Sequence of chain 24.A:
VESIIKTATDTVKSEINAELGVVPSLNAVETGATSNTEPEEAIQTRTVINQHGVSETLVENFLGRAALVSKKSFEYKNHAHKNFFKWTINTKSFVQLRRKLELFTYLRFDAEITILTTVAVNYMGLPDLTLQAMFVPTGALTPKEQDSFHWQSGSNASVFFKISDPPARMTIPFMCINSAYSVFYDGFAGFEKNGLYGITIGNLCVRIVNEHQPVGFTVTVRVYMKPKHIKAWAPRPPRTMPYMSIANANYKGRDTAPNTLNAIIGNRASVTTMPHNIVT

Binding-site contacts:
Ligand atom N1A contacts residue LEU220 of chain 24.A at 3.3 Å.
Ligand atom C6B contacts residue ILE95 of chain 24.A at 4.0 Å (hydrophobic).
Ligand atom CM6 contacts residue ILE119 of chain 24.A at 4.0 Å (hydrophobic).
Ligand atom O1A contacts residue LEU220 of chain 24.A at 3.4 Å.
Ligand atom C4 contacts residue TYR193 of chain 24.A at 3.9 Å (hydrophobic).
Ligand atom F3 contacts residue VAL24 of chain 24.C at 3.3 Å.
Ligand atom C5B contacts residue ILE119 of chain 24.A at 3.9 Å (hydrophobic).
Ligand atom O1 contacts residue THR97 of chain 24.A at 3.8 Å.
Ligand atom CM6 contacts residue ILE95 of chain 24.A at 3.9 Å (hydrophobic).
Ligand atom N1A contacts residue ILE119 of chain 24.A at 3.8 Å.
Ligand atom C3A contacts residue LEU220 of chain 24.A at 4.0 Å (hydrophobic).
Ligand atom C4 contacts residue ILE217 of chain 24.A at 4.0 Å (hydrophobic).
Ligand atom C2B contacts residue ILE184 of chain 24.A at 3.8 Å (hydrophobic).
Ligand atom N3A contacts residue ILE184 of chain 24.A at 3.9 Å.
Ligand atom CM2 contacts residue ILE95 of chain 24.A at 4.0 Å (hydrophobic).
Ligand atom F3 contacts residue ALA169 of chain 24.A at 3.7 Å.
Ligand atom N3A contacts residue PHE147 of chain 24.A at 3.9 Å.
Ligand atom N2 contacts residue PHE115 of chain 24.A at 3.7 Å.
Ligand atom F2 contacts residue ALA169 of chain 24.A at 3.6 Å.
Ligand atom C1B contacts residue ILE95 of chain 24.A at 3.6 Å (hydrophobic).
Ligand atom C2B contacts residue ILE95 of chain 24.A at 3.8 Å (hydrophobic).
Ligand atom CM6 contacts residue TRP93 of chain 24.A at 3.7 Å (hydrophobic).
Ligand atom O1 contacts residue PHE115 of chain 24.A at 3.4 Å.
Ligand atom O1B contacts residue ILE119 of chain 24.A at 3.9 Å.
Ligand atom C2A contacts residue LEU220 of chain 24.A at 3.8 Å (hydrophobic).
Ligand atom C1C contacts residue TYR193 of chain 24.A at 3.9 Å (hydrophobic).
Ligand atom F1 contacts residue MET182 of chain 24.A at 3.2 Å.
Ligand atom C3B contacts residue ILE184 of chain 24.A at 3.5 Å (hydrophobic).
Ligand atom N2 contacts residue THR97 of chain 24.A at 3.8 Å.
Ligand atom C5 contacts residue TYR193 of chain 24.A at 4.0 Å (hydrophobic).
Ligand atom CM2 contacts residue ILE184 of chain 24.A at 3.8 Å (hydrophobic).
Ligand atom F2 contacts residue PHE147 of chain 24.A at 3.8 Å.
Ligand atom CM2 contacts residue PHE147 of chain 24.A at 3.8 Å (hydrophobic).
Ligand atom F3 contacts residue PHE147 of chain 24.A at 3.5 Å.
Ligand atom F2 contacts residue VAL171 of chain 24.A at 3.9 Å.
Ligand atom CM2 contacts residue ILE217 of chain 24.A at 3.4 Å (hydrophobic).
Ligand atom C6B contacts residue ILE119 of chain 24.A at 3.8 Å (hydrophobic).
Ligand atom F1 contacts residue VAL171 of chain 24.A at 3.8 Å.
Ligand atom F2 contacts residue ALA145 of chain 24.A at 2.8 Å.
Ligand atom O1A contacts residue ILE121 of chain 24.A at 3.8 Å.

Sequence of chain 25.C:
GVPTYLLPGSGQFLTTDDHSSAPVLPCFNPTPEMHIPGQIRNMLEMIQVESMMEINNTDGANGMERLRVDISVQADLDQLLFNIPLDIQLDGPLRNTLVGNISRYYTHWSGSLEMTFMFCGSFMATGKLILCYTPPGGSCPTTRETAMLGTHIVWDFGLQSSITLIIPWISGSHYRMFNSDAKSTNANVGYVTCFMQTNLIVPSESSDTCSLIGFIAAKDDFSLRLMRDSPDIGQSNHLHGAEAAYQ

The small molecule below binds the protein below.
Small molecule (SMILES): Cc1cc(CCCOc2c(C)cc(-c3noc(C(F)(F)F)n3)cc2C)on1

Sequence of chain 24.C:
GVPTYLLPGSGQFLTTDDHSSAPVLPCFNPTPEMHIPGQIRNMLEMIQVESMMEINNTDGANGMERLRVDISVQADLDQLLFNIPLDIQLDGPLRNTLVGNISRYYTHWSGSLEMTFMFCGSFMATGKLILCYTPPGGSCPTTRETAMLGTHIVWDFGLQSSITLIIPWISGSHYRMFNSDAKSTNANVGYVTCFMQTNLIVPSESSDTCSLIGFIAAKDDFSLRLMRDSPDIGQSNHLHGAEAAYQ